This small molecule binds to this protein.
Small molecule (SMILES): OC[C@@H]1N[C@H](CO)[C@@H](O)[C@@H]1O

Sequence of chain 1.A:
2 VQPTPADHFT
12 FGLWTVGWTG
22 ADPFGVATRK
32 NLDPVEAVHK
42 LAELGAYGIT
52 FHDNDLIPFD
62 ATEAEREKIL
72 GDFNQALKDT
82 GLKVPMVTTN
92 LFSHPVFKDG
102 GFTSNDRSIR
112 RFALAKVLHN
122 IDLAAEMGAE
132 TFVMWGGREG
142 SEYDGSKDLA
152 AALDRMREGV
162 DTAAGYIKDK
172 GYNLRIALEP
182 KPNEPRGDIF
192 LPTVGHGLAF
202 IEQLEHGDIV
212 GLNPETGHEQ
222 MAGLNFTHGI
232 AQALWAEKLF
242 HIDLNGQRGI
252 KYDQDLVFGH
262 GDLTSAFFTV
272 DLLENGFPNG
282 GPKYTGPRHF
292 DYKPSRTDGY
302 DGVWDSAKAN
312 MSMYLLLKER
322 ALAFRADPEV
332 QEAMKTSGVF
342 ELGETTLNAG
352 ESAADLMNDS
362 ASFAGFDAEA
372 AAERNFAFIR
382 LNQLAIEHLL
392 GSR

Binding-site contacts:
Ligand atom O6 contacts residue MN1 of chain 1.E at 2.4 Å.
Ligand atom N5 contacts residue GLU180 of chain 1.A at 3.4 Å (salt-bridge).
Ligand atom O6 contacts residue ASP292 of chain 1.A at 2.9 Å (salt-bridge).
Ligand atom C2 contacts residue GLU180 of chain 1.A at 3.9 Å.
Ligand atom O3 contacts residue GLU180 of chain 1.A at 2.9 Å (salt-bridge).
Ligand atom O6 contacts residue GLU216 of chain 1.A at 3.0 Å (salt-bridge).
Ligand atom C2 contacts residue TRP15 of chain 1.A at 3.7 Å (hydrophobic).
Ligand atom C2 contacts residue MN1 of chain 1.E at 3.6 Å.
Ligand atom C5 contacts residue HIS53 of chain 1.A at 4.0 Å.
Ligand atom O4 contacts residue TRP136 of chain 1.A at 3.5 Å.
Ligand atom C2 contacts residue ASP244 of chain 1.A at 3.9 Å.
Ligand atom O3 contacts residue TRP136 of chain 1.A at 3.4 Å.
Ligand atom N5 contacts residue TRP15 of chain 1.A at 3.7 Å.
Ligand atom C6 contacts residue ASP292 of chain 1.A at 3.3 Å.
Ligand atom O4 contacts residue HIS53 of chain 1.A at 2.8 Å (h-bond).
Ligand atom C4 contacts residue HIS53 of chain 1.A at 3.7 Å.
Ligand atom N5 contacts residue ASP292 of chain 1.A at 2.8 Å (salt-bridge).
Ligand atom N5 contacts residue ASP244 of chain 1.A at 3.5 Å (salt-bridge).
Ligand atom O1 contacts residue MN1 of chain 1.E at 3.9 Å.
Ligand atom O1 contacts residue TRP15 of chain 1.A at 3.7 Å.
Ligand atom C1 contacts residue MET87 of chain 1.A at 3.5 Å (hydrophobic).
Ligand atom N5 contacts residue MN1 of chain 1.E at 2.5 Å.
Ligand atom C5 contacts residue ASP292 of chain 1.A at 3.5 Å.
Ligand atom C1 contacts residue ASN214 of chain 1.A at 4.0 Å.
Ligand atom C3 contacts residue GLU180 of chain 1.A at 3.8 Å.
Ligand atom C6 contacts residue GLU180 of chain 1.A at 3.6 Å.
Ligand atom C1 contacts residue ASP244 of chain 1.A at 3.3 Å.
Ligand atom O3 contacts residue VAL134 of chain 1.A at 3.2 Å.
Ligand atom O1 contacts residue MET87 of chain 1.A at 3.1 Å.
Ligand atom O6 contacts residue HIS219 of chain 1.A at 3.7 Å.
Ligand atom C3 contacts residue TRP136 of chain 1.A at 3.9 Å (hydrophobic).
Ligand atom O1 contacts residue HIS290 of chain 1.A at 3.2 Å.
Ligand atom C1 contacts residue GLU180 of chain 1.A at 3.8 Å.
Ligand atom O4 contacts residue PHE93 of chain 1.A at 3.7 Å.
Ligand atom C5 contacts residue MN1 of chain 1.E at 3.4 Å.
Ligand atom O6 contacts residue GLU180 of chain 1.A at 2.6 Å (salt-bridge).
Ligand atom C6 contacts residue MN1 of chain 1.E at 3.2 Å.
Ligand atom C1 contacts residue MN1 of chain 1.E at 3.8 Å.
Ligand atom O1 contacts residue ASP244 of chain 1.A at 2.8 Å (salt-bridge).
Ligand atom C4 contacts residue TRP136 of chain 1.A at 3.5 Å (hydrophobic).